A small-molecule ligand and the protein it binds are described below.
Small molecule (SMILES): Nc1ccn([C@H]2C[C@H](O)[C@@H](COP(=O)(O)O)O2)c(=O)n1

Binding-site contacts:
Ligand atom C3' contacts residue DC1 of chain 43.F at 0.8 Å.
Ligand atom OP1 contacts residue ARG10 of chain 22.A at 3.8 Å.
Ligand atom C2' contacts residue PHE277 of chain 22.A at 2.8 Å (hydrophobic).
Ligand atom P contacts residue DC1 of chain 43.F at 1.1 Å.
Ligand atom O3' contacts residue DC1 of chain 43.F at 1.1 Å (h-bond).
Ligand atom C3' contacts residue PHE277 of chain 22.A at 3.6 Å (hydrophobic).
Ligand atom OP1 contacts residue DC1 of chain 43.F at 0.4 Å (h-bond).
Ligand atom O3' contacts residue PHE277 of chain 22.A at 4.1 Å.
Ligand atom OP1 contacts residue PHE277 of chain 22.A at 4.1 Å.
Ligand atom OP2 contacts residue DC1 of chain 43.F at 1.0 Å.
Ligand atom C2' contacts residue DC1 of chain 43.F at 1.2 Å.
Ligand atom O5' contacts residue DC1 of chain 43.F at 1.2 Å (h-bond).
Ligand atom C4' contacts residue DC1 of chain 43.F at 1.2 Å.
Ligand atom C1' contacts residue PHE277 of chain 22.A at 3.9 Å (hydrophobic).
Ligand atom C1' contacts residue DC1 of chain 43.F at 1.3 Å.
Ligand atom O4' contacts residue DC1 of chain 43.F at 0.3 Å (h-bond).
Ligand atom C5' contacts residue DC1 of chain 43.F at 1.4 Å.

Sequence of chain 22.A:
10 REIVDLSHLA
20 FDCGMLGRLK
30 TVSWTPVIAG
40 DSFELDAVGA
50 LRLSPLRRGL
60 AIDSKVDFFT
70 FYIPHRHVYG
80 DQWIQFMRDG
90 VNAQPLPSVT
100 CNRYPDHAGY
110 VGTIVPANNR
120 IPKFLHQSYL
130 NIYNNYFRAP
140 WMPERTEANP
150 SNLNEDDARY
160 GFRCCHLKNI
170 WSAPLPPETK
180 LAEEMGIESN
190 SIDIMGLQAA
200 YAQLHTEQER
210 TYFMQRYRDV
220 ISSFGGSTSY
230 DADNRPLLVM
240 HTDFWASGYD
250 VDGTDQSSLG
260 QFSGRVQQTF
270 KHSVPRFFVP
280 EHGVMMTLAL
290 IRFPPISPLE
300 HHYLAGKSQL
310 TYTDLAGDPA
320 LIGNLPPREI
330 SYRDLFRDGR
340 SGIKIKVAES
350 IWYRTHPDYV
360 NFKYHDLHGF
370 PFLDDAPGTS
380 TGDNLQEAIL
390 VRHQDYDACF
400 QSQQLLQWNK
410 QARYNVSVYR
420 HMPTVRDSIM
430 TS